Binding-site contacts:
Ligand atom C1 contacts residue PHE163 of chain 1.D at 4.1 Å (hydrophobic).
Ligand atom C4 contacts residue LYS104 of chain 1.D at 4.2 Å.
Ligand atom C6 contacts residue ARG132 of chain 1.D at 4.1 Å.
Ligand atom O1 contacts residue TYR267 of chain 1.D at 3.9 Å.
Ligand atom C5 contacts residue ASP185 of chain 1.D at 4.3 Å.
Ligand atom O5 contacts residue ASP185 of chain 1.D at 3.2 Å (salt-bridge).
Ligand atom C2 contacts residue PHE163 of chain 1.D at 4.3 Å (hydrophobic).
Ligand atom C4 contacts residue NDP1 of chain 1.W at 3.5 Å.
Ligand atom O4 contacts residue ARG172 of chain 1.D at 3.1 Å (salt-bridge).
Ligand atom O5 contacts residue TYR189 of chain 1.D at 2.9 Å (h-bond).
Ligand atom C6 contacts residue ILE186 of chain 1.D at 4.2 Å (hydrophobic).
Ligand atom C5 contacts residue TYR189 of chain 1.D at 3.2 Å (hydrophobic).
Ligand atom C6 contacts residue TYR189 of chain 1.D at 3.1 Å (hydrophobic).
Ligand atom O5 contacts residue NDP1 of chain 1.W at 3.7 Å.
Ligand atom C5 contacts residue LYS104 of chain 1.D at 3.6 Å.
Ligand atom C5 contacts residue NDP1 of chain 1.W at 3.2 Å.
Ligand atom C4 contacts residue ARG172 of chain 1.D at 4.0 Å.
Ligand atom O3 contacts residue PHE163 of chain 1.D at 3.5 Å.
Ligand atom O4 contacts residue NDP1 of chain 1.W at 3.5 Å.
Ligand atom C6 contacts residue NDP1 of chain 1.W at 3.9 Å.
Ligand atom O2 contacts residue NDP1 of chain 1.W at 4.3 Å.
Ligand atom C3 contacts residue ASP185 of chain 1.D at 3.3 Å.
Ligand atom O6 contacts residue ARG132 of chain 1.D at 3.0 Å (salt-bridge).
Ligand atom C4 contacts residue ASP185 of chain 1.D at 4.0 Å.
Ligand atom O6 contacts residue TYR189 of chain 1.D at 3.3 Å (h-bond).
Ligand atom O2 contacts residue TYR267 of chain 1.D at 3.4 Å (h-bond).
Ligand atom C3 contacts residue PHE163 of chain 1.D at 4.1 Å (hydrophobic).
Ligand atom O5 contacts residue LYS104 of chain 1.D at 2.2 Å (salt-bridge).
Ligand atom O3 contacts residue ASP185 of chain 1.D at 2.7 Å (salt-bridge).
Ligand atom O4 contacts residue ASP185 of chain 1.D at 2.9 Å (salt-bridge).
Ligand atom O4 contacts residue LYS104 of chain 1.D at 3.4 Å (salt-bridge).
Ligand atom O6 contacts residue NDP1 of chain 1.W at 3.2 Å (h-bond).
Ligand atom O3 contacts residue ARG172 of chain 1.D at 3.5 Å (salt-bridge).
Ligand atom O6 contacts residue TYR267 of chain 1.D at 3.7 Å.

This protein binds this small molecule.
Small molecule (SMILES): OC[C@@H](O)[C@@H](O)[C@H](O)[C@@H](O)CO

Sequence of chain 1.D:
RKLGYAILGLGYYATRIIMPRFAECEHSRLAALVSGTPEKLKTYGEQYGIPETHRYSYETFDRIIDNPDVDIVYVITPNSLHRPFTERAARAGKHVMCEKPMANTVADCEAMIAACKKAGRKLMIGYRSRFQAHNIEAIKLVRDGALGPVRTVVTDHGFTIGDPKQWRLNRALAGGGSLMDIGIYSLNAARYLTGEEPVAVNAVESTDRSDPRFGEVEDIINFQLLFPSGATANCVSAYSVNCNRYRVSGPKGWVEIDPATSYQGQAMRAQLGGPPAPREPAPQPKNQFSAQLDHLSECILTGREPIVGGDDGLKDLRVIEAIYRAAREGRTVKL